The protein below binds the small molecule below.
Small molecule (SMILES): CC(C)C[C@H](NC(=O)CN)C(=O)N[C@H](C(=O)N[C@H](C(=O)NCC(=O)N[C@@H](CO)C(=O)N[C@@H](CC(C)C)C(=O)N[C@@H](CCCN=C(N)N)C(=O)NCC=O)C(C)C)[C@@H](C)O

Sequence of chain 34.E:
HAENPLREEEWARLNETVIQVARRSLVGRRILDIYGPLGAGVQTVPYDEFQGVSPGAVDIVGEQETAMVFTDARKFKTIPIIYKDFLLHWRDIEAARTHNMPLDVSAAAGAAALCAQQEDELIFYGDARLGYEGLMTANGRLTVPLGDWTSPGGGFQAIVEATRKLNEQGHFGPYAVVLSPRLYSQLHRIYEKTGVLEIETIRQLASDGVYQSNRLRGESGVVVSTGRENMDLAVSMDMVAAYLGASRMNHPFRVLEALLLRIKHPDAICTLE

Binding-site contacts:
Ligand atom C contacts residue ARG43 of chain 34.E at 3.7 Å.
Ligand atom CB contacts residue ARG49 of chain 34.E at 3.7 Å.
Ligand atom CZ contacts residue THR246 of chain 34.E at 3.3 Å.
Ligand atom OG1 contacts residue ASP258 of chain 34.E at 3.3 Å.
Ligand atom CG2 contacts residue MET259 of chain 34.E at 3.7 Å (hydrophobic).
Ligand atom N contacts residue ASP258 of chain 34.E at 3.2 Å (salt-bridge).
Ligand atom CB contacts residue MET259 of chain 34.E at 3.6 Å (hydrophobic).
Ligand atom CA contacts residue ASP258 of chain 34.E at 3.6 Å.
Ligand atom O contacts residue ILE39 of chain 34.E at 3.7 Å.
Ligand atom CD contacts residue ARG50 of chain 34.E at 3.3 Å.
Ligand atom N contacts residue ARG49 of chain 34.E at 3.6 Å (salt-bridge).
Ligand atom CB contacts residue ASP258 of chain 34.E at 3.5 Å.
Ligand atom NH1 contacts residue ASP53 of chain 34.E at 3.0 Å (salt-bridge).
Ligand atom CD contacts residue LEU52 of chain 34.E at 3.3 Å (hydrophobic).
Ligand atom CA contacts residue ASP258 of chain 34.E at 3.7 Å.
Ligand atom NE contacts residue ARG50 of chain 34.E at 3.1 Å (salt-bridge).
Ligand atom CG contacts residue PRO57 of chain 34.E at 3.7 Å (hydrophobic).
Ligand atom CB contacts residue ARG49 of chain 34.E at 3.5 Å.
Ligand atom O contacts residue ARG50 of chain 34.E at 3.4 Å.
Ligand atom N contacts residue ASP258 of chain 34.E at 2.8 Å (salt-bridge).
Ligand atom N contacts residue ASP258 of chain 34.E at 3.2 Å (salt-bridge).
Ligand atom C contacts residue ASP258 of chain 34.E at 3.7 Å.
Ligand atom N contacts residue ARG49 of chain 34.E at 3.5 Å (salt-bridge).
Ligand atom NH2 contacts residue ASP228 of chain 34.E at 2.7 Å (salt-bridge).
Ligand atom NE contacts residue ILE51 of chain 34.E at 3.7 Å.
Ligand atom CA contacts residue ASP258 of chain 34.E at 3.7 Å.
Ligand atom CD2 contacts residue ARG43 of chain 34.E at 3.6 Å.
Ligand atom O contacts residue ARG43 of chain 34.E at 2.8 Å (salt-bridge).
Ligand atom N contacts residue PRO57 of chain 34.E at 3.5 Å.
Ligand atom CD2 contacts residue ASP258 of chain 34.E at 3.4 Å.
Ligand atom C contacts residue ARG49 of chain 34.E at 3.6 Å.
Ligand atom N contacts residue ARG49 of chain 34.E at 3.7 Å.
Ligand atom CB contacts residue ASP258 of chain 34.E at 3.7 Å.
Ligand atom O contacts residue ARG49 of chain 34.E at 3.1 Å (salt-bridge).
Ligand atom NH1 contacts residue THR246 of chain 34.E at 3.2 Å (h-bond).
Ligand atom CG2 contacts residue ASP258 of chain 34.E at 3.5 Å.
Ligand atom NH2 contacts residue THR246 of chain 34.E at 3.0 Å (h-bond).
Ligand atom CD2 contacts residue ARG50 of chain 34.E at 3.6 Å.
Ligand atom OG1 contacts residue MET259 of chain 34.E at 2.6 Å (h-bond).
Ligand atom O contacts residue ARG43 of chain 34.E at 2.8 Å (salt-bridge).